Sequence of chain 2.A:
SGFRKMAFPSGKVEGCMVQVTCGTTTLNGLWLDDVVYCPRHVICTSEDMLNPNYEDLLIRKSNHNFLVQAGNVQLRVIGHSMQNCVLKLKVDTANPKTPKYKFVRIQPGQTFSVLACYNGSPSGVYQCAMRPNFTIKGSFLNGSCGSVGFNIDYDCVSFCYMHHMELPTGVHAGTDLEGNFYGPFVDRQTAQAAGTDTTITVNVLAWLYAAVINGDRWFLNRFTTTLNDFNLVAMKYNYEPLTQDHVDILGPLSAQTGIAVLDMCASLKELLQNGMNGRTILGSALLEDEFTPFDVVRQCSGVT

This protein binds this small molecule.
Small molecule (SMILES): NC(=O)C1CCN(C(=O)Nc2ccccc2)CC1

Binding-site contacts:
Ligand atom C14 contacts residue HIS80 of chain 2.A at 4.5 Å.
Ligand atom C16 contacts residue GLY79 of chain 2.A at 3.8 Å.
Ligand atom C06 contacts residue HIS80 of chain 2.A at 3.8 Å.
Ligand atom C17 contacts residue GLY79 of chain 2.A at 3.7 Å.
Ligand atom N01 contacts residue GLU55 of chain 2.A at 4.2 Å.
Ligand atom C16 contacts residue ILE78 of chain 2.A at 3.7 Å (hydrophobic).
Ligand atom C14 contacts residue GLY79 of chain 2.A at 4.2 Å.
Ligand atom O11 contacts residue GLY79 of chain 2.A at 4.1 Å.
Ligand atom N12 contacts residue HIS80 of chain 2.A at 3.6 Å (h-bond).
Ligand atom O11 contacts residue ASN63 of chain 2.A at 4.2 Å.
Ligand atom C09 contacts residue HIS80 of chain 2.A at 3.4 Å.
Ligand atom N01 contacts residue LEU58 of chain 2.A at 3.8 Å.
Ligand atom C13 contacts residue HIS80 of chain 2.A at 4.3 Å.
Ligand atom C15 contacts residue GLY79 of chain 2.A at 4.0 Å.
Ligand atom C13 contacts residue GLY79 of chain 2.A at 4.2 Å.
Ligand atom C08 contacts residue HIS80 of chain 2.A at 3.0 Å.
Ligand atom C17 contacts residue ILE78 of chain 2.A at 3.4 Å (hydrophobic).
Ligand atom O11 contacts residue HIS80 of chain 2.A at 2.7 Å (h-bond).
Ligand atom N07 contacts residue HIS80 of chain 2.A at 2.8 Å (h-bond).
Ligand atom C18 contacts residue GLY79 of chain 2.A at 3.9 Å.
Ligand atom C18 contacts residue ILE78 of chain 2.A at 4.2 Å (hydrophobic).
Ligand atom C10 contacts residue HIS80 of chain 2.A at 2.7 Å.